Binding-site contacts:
Ligand atom C2 contacts residue TRP103 of chain 1.B at 4.0 Å (hydrophobic).
Ligand atom C1 contacts residue TRP103 of chain 1.B at 3.8 Å (hydrophobic).
Ligand atom C16 contacts residue HIS142 of chain 1.A at 3.7 Å.
Ligand atom O22 contacts residue GLN66 of chain 1.B at 3.7 Å.
Ligand atom O20 contacts residue ALA140 of chain 1.A at 3.8 Å.
Ligand atom O21 contacts residue TYR70 of chain 1.B at 3.5 Å.
Ligand atom C5 contacts residue THR145 of chain 1.A at 4.0 Å.
Ligand atom C2 contacts residue ALA100 of chain 1.B at 3.6 Å (hydrophobic).
Ligand atom O20 contacts residue THR145 of chain 1.A at 2.6 Å (h-bond).
Ligand atom C17 contacts residue HIS142 of chain 1.A at 4.1 Å.
Ligand atom O19 contacts residue ALA140 of chain 1.A at 3.8 Å.
Ligand atom O22 contacts residue THR145 of chain 1.A at 3.0 Å (h-bond).
Ligand atom C4 contacts residue THR96 of chain 1.B at 4.0 Å.
Ligand atom O20 contacts residue GLU141 of chain 1.A at 3.4 Å (salt-bridge).
Ligand atom C11 contacts residue GLN66 of chain 1.B at 3.4 Å.
Ligand atom C12 contacts residue HIS142 of chain 1.A at 4.0 Å.
Ligand atom C17 contacts residue THR145 of chain 1.A at 3.7 Å.
Ligand atom C16 contacts residue THR145 of chain 1.A at 3.4 Å.
Ligand atom C10 contacts residue THR145 of chain 1.A at 3.4 Å.
Ligand atom C1 contacts residue MET149 of chain 1.A at 3.7 Å (hydrophobic).
Ligand atom C17 contacts residue LYS144 of chain 1.A at 3.8 Å.
Ligand atom C2 contacts residue MET149 of chain 1.A at 3.9 Å (hydrophobic).
Ligand atom C5 contacts residue LEU73 of chain 1.B at 3.7 Å (hydrophobic).
Ligand atom C3 contacts residue MET149 of chain 1.A at 3.8 Å (hydrophobic).
Ligand atom O19 contacts residue HIS142 of chain 1.A at 4.0 Å.
Ligand atom C9 contacts residue THR145 of chain 1.A at 3.4 Å.
Ligand atom O19 contacts residue GLU141 of chain 1.A at 2.8 Å (salt-bridge).
Ligand atom C1 contacts residue ALA99 of chain 1.B at 4.1 Å (hydrophobic).
Ligand atom C7 contacts residue MET149 of chain 1.A at 4.1 Å (hydrophobic).
Ligand atom C12 contacts residue GLN66 of chain 1.B at 3.9 Å.
Ligand atom C14 contacts residue GLN139 of chain 1.A at 3.8 Å.
Ligand atom C12 contacts residue THR145 of chain 1.A at 3.2 Å.
Ligand atom C1 contacts residue ALA100 of chain 1.B at 3.9 Å (hydrophobic).
Ligand atom O22 contacts residue HIS142 of chain 1.A at 3.1 Å (h-bond).
Ligand atom O21 contacts residue GLN66 of chain 1.B at 3.3 Å.
Ligand atom C17 contacts residue GLN66 of chain 1.B at 3.7 Å.
Ligand atom O20 contacts residue HIS142 of chain 1.A at 2.9 Å (h-bond).
Ligand atom C11 contacts residue THR145 of chain 1.A at 4.0 Å.
Ligand atom C6 contacts residue GLN66 of chain 1.B at 3.5 Å.
Ligand atom C16 contacts residue GLU141 of chain 1.A at 3.5 Å.

The small molecule below binds the protein below.
Small molecule (SMILES): O=C(O)c1c(/C=C\c2ccccc2)ccc2c1OCO2

Sequence of chain 1.A:
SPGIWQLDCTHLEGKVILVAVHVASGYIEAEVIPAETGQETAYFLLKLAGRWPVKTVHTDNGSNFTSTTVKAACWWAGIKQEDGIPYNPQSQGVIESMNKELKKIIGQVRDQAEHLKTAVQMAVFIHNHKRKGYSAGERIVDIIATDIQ

Sequence of chain 1.B:
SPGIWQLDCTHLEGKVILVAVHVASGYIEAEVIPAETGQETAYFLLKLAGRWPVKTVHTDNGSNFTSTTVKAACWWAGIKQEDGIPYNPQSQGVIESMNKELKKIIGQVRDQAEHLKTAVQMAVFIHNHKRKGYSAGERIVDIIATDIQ